Binding-site contacts:
Ligand atom C27 contacts residue GLY60 of chain 1.P at 3.7 Å.
Ligand atom C01 contacts residue PHE168 of chain 1.P at 4.0 Å (hydrophobic).
Ligand atom C06 contacts residue MET37 of chain 1.C at 3.7 Å (hydrophobic).
Ligand atom O13 contacts residue MET37 of chain 1.C at 3.2 Å.
Ligand atom O28 contacts residue TYR108 of chain 1.P at 4.0 Å.
Ligand atom C17 contacts residue MET37 of chain 1.C at 3.4 Å (hydrophobic).
Ligand atom O25 contacts residue THR26 of chain 1.C at 3.7 Å.
Ligand atom C12 contacts residue MET37 of chain 1.C at 3.4 Å (hydrophobic).
Ligand atom C14 contacts residue PRO56 of chain 1.P at 3.4 Å (hydrophobic).
Ligand atom O25 contacts residue GLY28 of chain 1.C at 3.9 Å.
Ligand atom O26 contacts residue TYR108 of chain 1.P at 3.8 Å.
Ligand atom C18 contacts residue HIS59 of chain 1.P at 4.0 Å.
Ligand atom C22 contacts residue HIS59 of chain 1.P at 4.0 Å.
Ligand atom O16 contacts residue THR156 of chain 1.P at 3.9 Å.
Ligand atom C05 contacts residue MET37 of chain 1.C at 4.0 Å (hydrophobic).
Ligand atom C19 contacts residue HIS59 of chain 1.P at 4.0 Å.
Ligand atom C09 contacts residue MET36 of chain 1.C at 4.0 Å (hydrophobic).
Ligand atom C15 contacts residue HIS59 of chain 1.P at 3.4 Å.
Ligand atom O16 contacts residue MET37 of chain 1.C at 3.6 Å.
Ligand atom C22 contacts residue MET37 of chain 1.C at 3.8 Å (hydrophobic).
Ligand atom C18 contacts residue MET37 of chain 1.C at 3.7 Å (hydrophobic).
Ligand atom C10 contacts residue MET36 of chain 1.C at 4.0 Å (hydrophobic).
Ligand atom C07 contacts residue MET37 of chain 1.C at 3.8 Å (hydrophobic).
Ligand atom C23 contacts residue PRO56 of chain 1.P at 3.9 Å (hydrophobic).
Ligand atom C09 contacts residue PHE53 of chain 1.C at 3.5 Å (hydrophobic).
Ligand atom C05 contacts residue LEU159 of chain 1.P at 3.9 Å (hydrophobic).
Ligand atom C21 contacts residue GLY60 of chain 1.P at 4.0 Å.
Ligand atom C17 contacts residue HIS59 of chain 1.P at 3.7 Å.
Ligand atom C01 contacts residue LEU159 of chain 1.P at 3.9 Å (hydrophobic).
Ligand atom C01 contacts residue PHE167 of chain 1.P at 3.9 Å (hydrophobic).
Ligand atom C27 contacts residue LEU29 of chain 1.C at 4.0 Å (hydrophobic).
Ligand atom C04 contacts residue PHE167 of chain 1.P at 4.0 Å (hydrophobic).
Ligand atom O16 contacts residue HIS59 of chain 1.P at 3.0 Å (h-bond).
Ligand atom C07 contacts residue PHE53 of chain 1.C at 3.7 Å (hydrophobic).
Ligand atom C27 contacts residue GLY28 of chain 1.C at 3.6 Å.
Ligand atom O08 contacts residue PHE53 of chain 1.C at 3.3 Å.
Ligand atom C11 contacts residue MET37 of chain 1.C at 4.0 Å (hydrophobic).
Ligand atom C15 contacts residue PRO56 of chain 1.P at 3.1 Å (hydrophobic).
Ligand atom C18 contacts residue MET152 of chain 1.P at 3.9 Å (hydrophobic).
Ligand atom C27 contacts residue ALA33 of chain 1.C at 3.8 Å (hydrophobic).

This small molecule binds to this protein.
Small molecule (SMILES): C=C(C)[C@H]1Cc2c(ccc3c2O[C@@H]2COc4cc(OC)c(OC)cc4[C@@H]2C3=O)O1

Sequence of chain 1.P:
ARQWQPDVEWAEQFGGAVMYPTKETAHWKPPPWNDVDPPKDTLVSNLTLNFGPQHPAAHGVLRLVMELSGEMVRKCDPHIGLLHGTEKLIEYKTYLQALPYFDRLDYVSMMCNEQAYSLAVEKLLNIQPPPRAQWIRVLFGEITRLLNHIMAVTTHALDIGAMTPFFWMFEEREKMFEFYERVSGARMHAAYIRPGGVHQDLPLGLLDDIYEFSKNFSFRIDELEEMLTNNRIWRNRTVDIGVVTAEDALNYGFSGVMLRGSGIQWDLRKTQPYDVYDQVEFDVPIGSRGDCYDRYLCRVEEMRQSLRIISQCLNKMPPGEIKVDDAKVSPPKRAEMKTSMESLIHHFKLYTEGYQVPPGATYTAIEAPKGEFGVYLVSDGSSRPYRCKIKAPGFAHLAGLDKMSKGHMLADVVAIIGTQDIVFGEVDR

Sequence of chain 1.C:
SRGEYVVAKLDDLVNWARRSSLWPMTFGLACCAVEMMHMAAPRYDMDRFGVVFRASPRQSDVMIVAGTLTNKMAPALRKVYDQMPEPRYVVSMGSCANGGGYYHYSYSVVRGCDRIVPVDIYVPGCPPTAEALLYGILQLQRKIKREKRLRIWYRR